Binding-site contacts:
Ligand atom C13 contacts residue PHE258 of chain 1.B at 3.9 Å (hydrophobic).
Ligand atom N18 contacts residue GLN288 of chain 1.B at 3.4 Å (h-bond).
Ligand atom C29 contacts residue PHE291 of chain 1.B at 3.5 Å (hydrophobic).
Ligand atom C30 contacts residue PHE291 of chain 1.B at 3.4 Å (hydrophobic).
Ligand atom C07 contacts residue GLU283 of chain 1.B at 3.7 Å.
Ligand atom O16 contacts residue ILE254 of chain 1.B at 3.4 Å.
Ligand atom C08 contacts residue PRO274 of chain 1.B at 3.6 Å (hydrophobic).
Ligand atom N04 contacts residue TYR255 of chain 1.B at 2.8 Å (h-bond).
Ligand atom C02 contacts residue GLY287 of chain 1.B at 3.5 Å.
Ligand atom C19 contacts residue GLN288 of chain 1.B at 3.7 Å.
Ligand atom C20 contacts residue VAL240 of chain 1.B at 3.4 Å (hydrophobic).
Ligand atom C05 contacts residue GLY287 of chain 1.B at 3.9 Å.
Ligand atom C14 contacts residue PHE258 of chain 1.B at 3.3 Å (hydrophobic).
Ligand atom C10 contacts residue GLY287 of chain 1.B at 3.6 Å.
Ligand atom C05 contacts residue MET275 of chain 1.B at 3.7 Å (hydrophobic).
Ligand atom N18 contacts residue ILE254 of chain 1.B at 3.7 Å.
Ligand atom C14 contacts residue TYR255 of chain 1.B at 3.8 Å (hydrophobic).
Ligand atom C13 contacts residue GLN288 of chain 1.B at 3.9 Å.
Ligand atom C13 contacts residue MET275 of chain 1.B at 3.7 Å (hydrophobic).
Ligand atom N11 contacts residue GLY287 of chain 1.B at 3.4 Å.
Ligand atom C07 contacts residue VAL284 of chain 1.B at 3.9 Å (hydrophobic).
Ligand atom C03 contacts residue TYR255 of chain 1.B at 3.8 Å (hydrophobic).
Ligand atom N04 contacts residue GLY287 of chain 1.B at 3.8 Å.
Ligand atom C14 contacts residue GLN288 of chain 1.B at 3.8 Å.
Ligand atom C06 contacts residue VAL284 of chain 1.B at 3.6 Å (hydrophobic).
Ligand atom C10 contacts residue MET275 of chain 1.B at 3.7 Å (hydrophobic).
Ligand atom C05 contacts residue TYR255 of chain 1.B at 3.7 Å (hydrophobic).
Ligand atom C19 contacts residue ILE254 of chain 1.B at 3.8 Å (hydrophobic).
Ligand atom C08 contacts residue GLU283 of chain 1.B at 3.7 Å.
Ligand atom O01 contacts residue GLY287 of chain 1.B at 3.1 Å (h-bond).
Ligand atom C09 contacts residue MET275 of chain 1.B at 3.8 Å (hydrophobic).
Ligand atom C07 contacts residue PRO274 of chain 1.B at 3.5 Å (hydrophobic).
Ligand atom C07 contacts residue LYS280 of chain 1.B at 3.8 Å.
Ligand atom C22 contacts residue ILE254 of chain 1.B at 3.9 Å (hydrophobic).
Ligand atom C03 contacts residue GLY287 of chain 1.B at 3.6 Å.
Ligand atom C15 contacts residue GLN288 of chain 1.B at 3.9 Å.
Ligand atom C12 contacts residue TYR255 of chain 1.B at 3.9 Å (hydrophobic).
Ligand atom C20 contacts residue SER239 of chain 1.B at 3.3 Å.
Ligand atom C17 contacts residue ILE254 of chain 1.B at 3.7 Å (hydrophobic).
Ligand atom C13 contacts residue TYR255 of chain 1.B at 3.2 Å (hydrophobic).

Sequence of chain 1.B:
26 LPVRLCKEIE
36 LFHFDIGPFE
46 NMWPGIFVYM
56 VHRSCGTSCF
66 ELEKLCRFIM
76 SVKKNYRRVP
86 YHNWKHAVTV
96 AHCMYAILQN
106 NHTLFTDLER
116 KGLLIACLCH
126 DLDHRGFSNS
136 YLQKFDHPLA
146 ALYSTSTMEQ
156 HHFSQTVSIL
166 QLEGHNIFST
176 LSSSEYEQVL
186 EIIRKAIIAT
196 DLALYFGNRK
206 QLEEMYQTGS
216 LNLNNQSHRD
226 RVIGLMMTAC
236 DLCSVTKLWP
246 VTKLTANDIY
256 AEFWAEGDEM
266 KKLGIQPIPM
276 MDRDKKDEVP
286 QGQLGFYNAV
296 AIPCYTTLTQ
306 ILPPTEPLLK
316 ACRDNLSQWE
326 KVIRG

A protein and the small-molecule ligand that binds it are described below.
Small molecule (SMILES): O=C(c1ccc(Oc2ncccc2C2CCOCC2)cc1)c1nc2ccccc2[nH]1